Sequence of chain 42.A:
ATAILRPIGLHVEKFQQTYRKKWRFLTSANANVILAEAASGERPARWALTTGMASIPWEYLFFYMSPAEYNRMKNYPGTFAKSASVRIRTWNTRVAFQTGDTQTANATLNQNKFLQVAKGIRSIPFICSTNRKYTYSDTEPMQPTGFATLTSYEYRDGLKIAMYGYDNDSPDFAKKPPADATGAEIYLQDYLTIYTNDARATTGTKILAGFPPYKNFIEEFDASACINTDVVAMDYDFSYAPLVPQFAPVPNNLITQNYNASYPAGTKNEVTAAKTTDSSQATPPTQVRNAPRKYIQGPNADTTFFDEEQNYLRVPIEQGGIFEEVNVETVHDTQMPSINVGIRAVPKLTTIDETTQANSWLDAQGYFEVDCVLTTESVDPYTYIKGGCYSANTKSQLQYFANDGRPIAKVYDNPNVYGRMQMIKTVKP

This small molecule binds to this protein.
Small molecule (SMILES): N=c1ccn([C@H]2C[C@H](O[P](=O)(O)OC[C@H]3O[C@@H](n4cnc5c(N)ncnc54)C[C@@H]3O[P](=O)(O)OC[C@H]3O[C@@H](n4cnc5c(N)ncnc54)C[C@@H]3O)[C@@H](CO[P](=O)(O)O[C@H]3C[C@H](n4ccc(=N)[nH]c4=O)O[C@@H]3CO[P](=O)(O)O[C@H]3C[C@H](n4cnc5c(=O)nc(N)[nH]c54)O[C@@H]3CO[P](=O)(O)O[C@H]3C[C@H](n4cnc5c(=O)nc(N)[nH]c54)O[C@@H]3CO[P](=O)(O)O[C@H]3C[C@H](n4cnc5c(N)ncnc54)O[C@@H]3CO[P](=O)(O)O[C@H]3C[C@H](n4ccc(N)nc4=O)O[C@@H]3COP(=O)=O)O2)c(=O)[nH]1

Binding-site contacts:
Ligand atom O2 contacts residue LYS559 of chain 41.A at 2.8 Å (salt-bridge).
Ligand atom OP2 contacts residue ASN491 of chain 41.A at 2.9 Å.
Ligand atom C6 contacts residue ASN491 of chain 41.A at 3.1 Å.
Ligand atom C2 contacts residue ASP401 of chain 42.A at 3.1 Å.
Ligand atom C5 contacts residue ASP497 of chain 42.A at 3.1 Å.
Ligand atom C5 contacts residue ARG170 of chain 41.A at 2.4 Å.
Ligand atom O2 contacts residue DG2 of chain 42.B at 2.8 Å (h-bond).
Ligand atom N6 contacts residue GLN410 of chain 41.A at 2.7 Å (h-bond).
Ligand atom N4 contacts residue DG2 of chain 42.B at 2.9 Å (h-bond).
Ligand atom O4' contacts residue GLN499 of chain 42.A at 3.0 Å (h-bond).
Ligand atom N3 contacts residue DG2 of chain 42.B at 2.9 Å (h-bond).
Ligand atom N4 contacts residue ASN491 of chain 41.A at 2.7 Å (h-bond).
Ligand atom N4 contacts residue ARG170 of chain 41.A at 0.6 Å (salt-bridge).
Ligand atom N7 contacts residue THR498 of chain 42.A at 3.1 Å.
Ligand atom N2 contacts residue ASP401 of chain 42.A at 2.8 Å (salt-bridge).
Ligand atom N2 contacts residue SER403 of chain 42.A at 3.0 Å (h-bond).
Ligand atom N3 contacts residue ARG170 of chain 41.A at 2.0 Å (salt-bridge).
Ligand atom C4 contacts residue ASP497 of chain 42.A at 3.1 Å.
Ligand atom O3' contacts residue PRO289 of chain 42.A at 3.1 Å.
Ligand atom OP1 contacts residue PRO289 of chain 42.A at 3.2 Å.
Ligand atom C2 contacts residue MET398 of chain 42.A at 2.7 Å (hydrophobic).
Ligand atom C4 contacts residue ARG170 of chain 41.A at 1.2 Å.
Ligand atom N1 contacts residue PRO545 of chain 41.A at 3.2 Å.
Ligand atom N1 contacts residue MET398 of chain 42.A at 3.0 Å.
Ligand atom OP1 contacts residue PRO501 of chain 42.A at 3.1 Å.
Ligand atom O2 contacts residue THR558 of chain 41.A at 2.7 Å (h-bond).
Ligand atom C5 contacts residue ASN491 of chain 41.A at 2.3 Å.
Ligand atom O3' contacts residue VAL492 of chain 41.A at 3.2 Å.
Ligand atom O2 contacts residue PRO171 of chain 41.A at 3.0 Å (h-bond).
Ligand atom O4' contacts residue THR558 of chain 41.A at 3.1 Å.
Ligand atom C2 contacts residue ASP399 of chain 42.A at 3.1 Å.
Ligand atom OP1 contacts residue GLY284 of chain 42.A at 3.0 Å.
Ligand atom O3' contacts residue LYS178 of chain 41.A at 2.9 Å.
Ligand atom O6 contacts residue ASP401 of chain 42.A at 2.7 Å (salt-bridge).
Ligand atom C4 contacts residue ASN491 of chain 41.A at 2.5 Å.
Ligand atom N1 contacts residue ASP401 of chain 42.A at 2.6 Å (salt-bridge).
Ligand atom OP2 contacts residue SER287 of chain 42.A at 2.9 Å.
Ligand atom OP2 contacts residue VAL492 of chain 41.A at 2.5 Å (h-bond).
Ligand atom N6 contacts residue SER555 of chain 41.A at 3.1 Å.
Ligand atom N7 contacts residue GLN499 of chain 42.A at 2.8 Å (h-bond).

Sequence of chain 41.A:
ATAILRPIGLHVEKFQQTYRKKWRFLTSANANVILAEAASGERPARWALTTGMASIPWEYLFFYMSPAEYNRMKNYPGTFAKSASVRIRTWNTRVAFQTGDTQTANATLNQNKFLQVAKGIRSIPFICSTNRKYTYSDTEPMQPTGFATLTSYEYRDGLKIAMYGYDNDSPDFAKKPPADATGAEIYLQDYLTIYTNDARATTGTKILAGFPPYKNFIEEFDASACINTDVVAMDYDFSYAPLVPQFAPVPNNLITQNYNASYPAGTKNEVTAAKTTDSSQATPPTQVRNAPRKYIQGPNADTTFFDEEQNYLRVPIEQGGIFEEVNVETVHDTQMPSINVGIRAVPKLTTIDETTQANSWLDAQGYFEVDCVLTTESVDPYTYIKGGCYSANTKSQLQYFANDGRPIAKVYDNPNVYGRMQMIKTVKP